Sequence of chain 1.A:
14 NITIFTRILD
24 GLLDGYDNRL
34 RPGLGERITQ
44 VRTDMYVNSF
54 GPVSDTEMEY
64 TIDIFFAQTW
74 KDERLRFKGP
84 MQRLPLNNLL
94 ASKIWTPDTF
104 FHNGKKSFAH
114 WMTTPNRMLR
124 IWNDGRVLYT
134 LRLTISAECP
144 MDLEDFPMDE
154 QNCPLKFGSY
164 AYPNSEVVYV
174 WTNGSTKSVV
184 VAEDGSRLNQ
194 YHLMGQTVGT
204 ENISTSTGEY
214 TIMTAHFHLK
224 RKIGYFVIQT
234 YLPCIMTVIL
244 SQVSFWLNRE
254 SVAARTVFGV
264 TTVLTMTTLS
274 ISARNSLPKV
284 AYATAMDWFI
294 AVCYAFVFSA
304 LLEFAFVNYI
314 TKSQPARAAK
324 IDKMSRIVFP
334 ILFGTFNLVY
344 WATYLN

Binding-site contacts:
Ligand atom C4 contacts residue ASN205 of chain 1.A at 4.2 Å.
Ligand atom C5 contacts residue ASN205 of chain 1.A at 3.6 Å.
Ligand atom C7 contacts residue ASN205 of chain 1.A at 3.4 Å.
Ligand atom C2 contacts residue ASN205 of chain 1.A at 2.4 Å.
Ligand atom C1 contacts residue ASN167 of chain 1.A at 3.7 Å.
Ligand atom C1 contacts residue ASN205 of chain 1.A at 1.4 Å.
Ligand atom C8 contacts residue GLU204 of chain 1.A at 4.5 Å.
Ligand atom N2 contacts residue ASN205 of chain 1.A at 2.9 Å (h-bond).
Ligand atom C3 contacts residue ASN205 of chain 1.A at 3.8 Å.
Ligand atom C5 contacts residue ASN167 of chain 1.A at 3.7 Å.
Ligand atom C6 contacts residue ASN167 of chain 1.A at 3.8 Å.
Ligand atom O5 contacts residue ASN205 of chain 1.A at 2.4 Å (h-bond).
Ligand atom O7 contacts residue ASN205 of chain 1.A at 3.6 Å (h-bond).
Ligand atom O5 contacts residue ASN167 of chain 1.A at 3.0 Å (h-bond).

A small-molecule ligand and the protein it binds are described below.
Small molecule (SMILES): CC(=O)N[C@@H]1[C@@H](O)[C@H](O)[C@@H](CO)O[C@H]1O